Binding-site contacts:
Ligand atom C2' contacts residue GLN327 of chain 1.D at 3.6 Å.
Ligand atom OP1 contacts residue ILE331 of chain 1.D at 2.7 Å (h-bond).
Ligand atom N contacts residue DGT1 of chain 1.N at 3.1 Å (h-bond).
Ligand atom C4' contacts residue ILE329 of chain 1.D at 3.6 Å (hydrophobic).
Ligand atom N contacts residue GLU534 of chain 1.D at 3.2 Å (salt-bridge).
Ligand atom OP1 contacts residue THR259 of chain 1.D at 2.8 Å (h-bond).
Ligand atom OP2 contacts residue ARG332 of chain 1.D at 2.7 Å (salt-bridge).
Ligand atom O2 contacts residue LYS285 of chain 1.D at 2.7 Å (salt-bridge).
Ligand atom OP2 contacts residue ALA261 of chain 1.D at 2.7 Å (h-bond).
Ligand atom C5' contacts residue GLU534 of chain 1.D at 3.5 Å.
Ligand atom O3' contacts residue ARG281 of chain 1.D at 3.3 Å (salt-bridge).
Ligand atom O4' contacts residue HIS532 of chain 1.D at 3.4 Å.
Ligand atom C3' contacts residue ASP533 of chain 1.D at 3.6 Å.
Ligand atom N3 contacts residue ASN328 of chain 1.D at 3.1 Å (h-bond).
Ligand atom OP1 contacts residue ARG332 of chain 1.D at 2.7 Å (salt-bridge).
Ligand atom C2' contacts residue TYR290 of chain 1.D at 3.5 Å (hydrophobic).
Ligand atom OP1 contacts residue ARG281 of chain 1.D at 2.9 Å (salt-bridge).
Ligand atom O2 contacts residue ARG318 of chain 1.D at 2.9 Å (salt-bridge).
Ligand atom C2' contacts residue ASN328 of chain 1.D at 3.5 Å.
Ligand atom O3' contacts residue PRO330 of chain 1.D at 3.6 Å.
Ligand atom O4' contacts residue LYS285 of chain 1.D at 3.3 Å (salt-bridge).
Ligand atom O4' contacts residue TYR290 of chain 1.D at 3.5 Å (h-bond).
Ligand atom C1' contacts residue ASN328 of chain 1.D at 3.5 Å.
Ligand atom O4' contacts residue ASN328 of chain 1.D at 3.2 Å.
Ligand atom OP2 contacts residue SER258 of chain 1.D at 3.2 Å (h-bond).
Ligand atom C5' contacts residue ILE329 of chain 1.D at 3.2 Å (hydrophobic).
Ligand atom O4' contacts residue LYS285 of chain 1.D at 3.4 Å.
Ligand atom OP1 contacts residue LYS254 of chain 1.D at 3.6 Å.
Ligand atom C4' contacts residue ASN328 of chain 1.D at 3.5 Å.
Ligand atom OP1 contacts residue SER258 of chain 1.D at 3.6 Å.
Ligand atom OP2 contacts residue ARG332 of chain 1.D at 2.9 Å (salt-bridge).
Ligand atom N contacts residue ASP533 of chain 1.D at 2.5 Å (salt-bridge).
Ligand atom C1' contacts residue LYS285 of chain 1.D at 3.6 Å.
Ligand atom N3 contacts residue DGT1 of chain 1.N at 3.6 Å (h-bond).
Ligand atom OP2 contacts residue SER260 of chain 1.D at 3.4 Å.
Ligand atom C1' contacts residue TYR290 of chain 1.D at 3.2 Å (hydrophobic).
Ligand atom C2' contacts residue DGT1 of chain 1.N at 3.0 Å.
Ligand atom O5' contacts residue ARG332 of chain 1.D at 3.0 Å (salt-bridge).
Ligand atom C3' contacts residue DGT1 of chain 1.N at 3.5 Å.
Ligand atom OP1 contacts residue PRO330 of chain 1.D at 3.5 Å.

This small molecule binds to this protein.
Small molecule (SMILES): Cc1cn([C@H]2C[C@H](O[P](=O)(O)OC[C@H]3O[C@@H](n4ccc(N)nc4=O)C[C@@H]3O[P](=O)(O)OC[C@H]3O[C@@H](n4cnc5c(N)ncnc54)C[C@@H]3O[P](=O)(O)OC[C@H]3O[C@@H](n4cnc5c(=O)nc(N)[nH]c54)C[C@@H]3O[P](=O)(O)OC[C@H]3O[C@@H](n4ccc(N)nc4=O)C[C@@H]3N)[C@@H](CO[P](=O)(O)O[C@H]3C[C@H](n4cnc5c(N)ncnc54)O[C@@H]3CO[P](=O)(O)O[C@H]3C[C@H](n4cnc5c(=O)nc(N)[nH]c54)O[C@@H]3CO[P](=O)(O)O[C@H]3C[C@H](n4ccc(N)nc4=O)O[C@@H]3CO[P](=O)(O)O[C@H]3C[C@H](n4cnc5c(=O)nc(N)[nH]c54)O[C@@H]3CO)O2)c(=O)[nH]c1=O

Sequence of chain 1.D:
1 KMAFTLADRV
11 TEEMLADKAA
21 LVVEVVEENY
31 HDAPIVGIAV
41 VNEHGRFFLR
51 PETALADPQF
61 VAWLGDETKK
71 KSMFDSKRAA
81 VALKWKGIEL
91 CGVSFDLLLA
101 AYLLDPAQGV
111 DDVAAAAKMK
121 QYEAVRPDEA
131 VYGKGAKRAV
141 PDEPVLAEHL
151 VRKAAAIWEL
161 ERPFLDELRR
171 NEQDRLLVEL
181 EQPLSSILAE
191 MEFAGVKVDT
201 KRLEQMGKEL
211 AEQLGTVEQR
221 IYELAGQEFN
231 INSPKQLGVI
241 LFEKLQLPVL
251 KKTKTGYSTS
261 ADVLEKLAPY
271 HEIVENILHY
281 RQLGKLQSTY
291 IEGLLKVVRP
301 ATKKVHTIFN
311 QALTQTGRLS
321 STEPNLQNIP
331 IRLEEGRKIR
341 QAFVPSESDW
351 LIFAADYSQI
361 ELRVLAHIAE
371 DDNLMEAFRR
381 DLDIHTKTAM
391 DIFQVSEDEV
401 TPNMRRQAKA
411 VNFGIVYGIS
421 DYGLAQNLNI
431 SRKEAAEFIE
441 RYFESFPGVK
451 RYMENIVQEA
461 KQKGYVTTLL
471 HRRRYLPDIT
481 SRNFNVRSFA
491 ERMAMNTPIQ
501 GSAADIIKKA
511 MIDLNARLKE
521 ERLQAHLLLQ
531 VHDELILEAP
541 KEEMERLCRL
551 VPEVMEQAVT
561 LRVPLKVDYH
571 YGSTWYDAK